Binding-site contacts:
Ligand atom O contacts residue MET311 of chain 1.A at 3.5 Å.
Ligand atom OXT contacts residue ARG276 of chain 1.A at 3.5 Å (salt-bridge).
Ligand atom OD2 contacts residue ARG397 of chain 1.A at 3.1 Å (salt-bridge).
Ligand atom OD1 contacts residue GLY359 of chain 1.A at 3.8 Å.
Ligand atom C contacts residue ASN401 of chain 1.A at 3.7 Å.
Ligand atom N contacts residue ASP394 of chain 1.A at 2.4 Å (salt-bridge).
Ligand atom O contacts residue ASN401 of chain 1.A at 3.0 Å (h-bond).
Ligand atom CA contacts residue ASN401 of chain 1.A at 3.6 Å.
Ligand atom OD2 contacts residue GLY359 of chain 1.A at 2.4 Å (h-bond).
Ligand atom C contacts residue GLY354 of chain 1.A at 3.8 Å.
Ligand atom CA contacts residue ASP394 of chain 1.A at 3.5 Å.
Ligand atom CB contacts residue THR314 of chain 1.A at 4.0 Å.
Ligand atom OD2 contacts residue VAL355 of chain 1.A at 3.8 Å.
Ligand atom CG contacts residue ARG397 of chain 1.A at 3.4 Å.
Ligand atom CG contacts residue THR352 of chain 1.A at 3.9 Å.
Ligand atom OXT contacts residue GLY354 of chain 1.A at 3.2 Å.
Ligand atom C contacts residue THR398 of chain 1.A at 3.5 Å.
Ligand atom CG contacts residue GLY359 of chain 1.A at 3.3 Å.
Ligand atom OD2 contacts residue GLY357 of chain 1.A at 3.7 Å.
Ligand atom CB contacts residue ALA353 of chain 1.A at 3.3 Å (hydrophobic).
Ligand atom O contacts residue GLY354 of chain 1.A at 3.9 Å.
Ligand atom OD2 contacts residue ASP394 of chain 1.A at 3.8 Å.
Ligand atom O contacts residue THR398 of chain 1.A at 4.0 Å.
Ligand atom OD1 contacts residue ASP394 of chain 1.A at 3.9 Å.
Ligand atom OD1 contacts residue THR314 of chain 1.A at 2.5 Å (h-bond).
Ligand atom C contacts residue SER278 of chain 1.A at 3.2 Å.
Ligand atom CG contacts residue ASP394 of chain 1.A at 3.7 Å.
Ligand atom CB contacts residue VAL355 of chain 1.A at 3.5 Å (hydrophobic).
Ligand atom N contacts residue VAL355 of chain 1.A at 3.9 Å.
Ligand atom OD2 contacts residue ALA358 of chain 1.A at 3.0 Å (h-bond).
Ligand atom N contacts residue THR398 of chain 1.A at 2.5 Å (h-bond).
Ligand atom OXT contacts residue SER277 of chain 1.A at 3.3 Å.
Ligand atom O contacts residue SER278 of chain 1.A at 2.4 Å (h-bond).
Ligand atom OXT contacts residue SER278 of chain 1.A at 2.7 Å (h-bond).
Ligand atom OXT contacts residue THR398 of chain 1.A at 3.6 Å.
Ligand atom CG contacts residue THR314 of chain 1.A at 3.5 Å.
Ligand atom OXT contacts residue VAL355 of chain 1.A at 3.7 Å.
Ligand atom CA contacts residue THR398 of chain 1.A at 3.2 Å.
Ligand atom N contacts residue ARG276 of chain 1.A at 3.1 Å (salt-bridge).
Ligand atom OD1 contacts residue ARG397 of chain 1.A at 2.5 Å (salt-bridge).

The small molecule below binds the protein below.
Small molecule (SMILES): N[C@@H](CC(=O)O)C(=O)O

Sequence of chain 1.A:
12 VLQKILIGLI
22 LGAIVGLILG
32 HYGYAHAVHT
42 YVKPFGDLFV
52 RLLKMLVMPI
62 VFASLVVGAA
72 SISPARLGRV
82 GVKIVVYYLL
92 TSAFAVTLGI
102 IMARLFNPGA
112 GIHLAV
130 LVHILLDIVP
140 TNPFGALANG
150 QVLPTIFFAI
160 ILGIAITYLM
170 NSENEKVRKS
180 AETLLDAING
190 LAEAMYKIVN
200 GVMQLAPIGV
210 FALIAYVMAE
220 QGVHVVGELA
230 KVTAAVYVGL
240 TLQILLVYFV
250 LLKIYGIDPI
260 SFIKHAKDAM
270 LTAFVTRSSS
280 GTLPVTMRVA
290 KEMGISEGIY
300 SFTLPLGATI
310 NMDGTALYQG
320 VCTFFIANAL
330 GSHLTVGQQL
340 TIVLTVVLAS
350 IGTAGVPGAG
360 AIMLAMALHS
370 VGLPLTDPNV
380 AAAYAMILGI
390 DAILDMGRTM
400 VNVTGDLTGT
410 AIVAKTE